A protein and the small-molecule ligand that binds it are described below.
Small molecule (SMILES): NCC(=O)O

Binding-site contacts:
Ligand atom CA contacts residue LEU126 of chain 1.A at 4.0 Å (hydrophobic).
Ligand atom C contacts residue SER125 of chain 1.A at 4.0 Å.
Ligand atom CA contacts residue LYS3 of chain 1.A at 3.8 Å.
Ligand atom OXT contacts residue ASN124 of chain 1.A at 3.3 Å (h-bond).
Ligand atom C contacts residue GLU97 of chain 1.A at 3.6 Å.
Ligand atom OXT contacts residue SER125 of chain 1.A at 3.6 Å (h-bond).
Ligand atom N contacts residue LYS3 of chain 1.A at 3.1 Å (salt-bridge).
Ligand atom CA contacts residue SER125 of chain 1.A at 3.6 Å.
Ligand atom OXT contacts residue GLU97 of chain 1.A at 4.0 Å.
Ligand atom C contacts residue ASN124 of chain 1.A at 4.4 Å.
Ligand atom OXT contacts residue LEU126 of chain 1.A at 3.7 Å.
Ligand atom C contacts residue LEU126 of chain 1.A at 4.1 Å (hydrophobic).
Ligand atom C contacts residue LYS3 of chain 1.A at 4.0 Å.
Ligand atom O contacts residue LYS3 of chain 1.A at 3.5 Å (salt-bridge).
Ligand atom O contacts residue GLU97 of chain 1.A at 2.9 Å (salt-bridge).

Sequence of chain 1.A:
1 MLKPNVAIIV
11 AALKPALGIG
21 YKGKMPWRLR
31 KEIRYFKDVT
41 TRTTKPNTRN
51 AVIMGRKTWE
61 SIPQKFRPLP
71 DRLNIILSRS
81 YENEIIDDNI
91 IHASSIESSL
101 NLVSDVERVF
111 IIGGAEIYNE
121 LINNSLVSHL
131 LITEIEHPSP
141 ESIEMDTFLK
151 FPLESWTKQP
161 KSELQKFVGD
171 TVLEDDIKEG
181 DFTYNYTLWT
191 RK